Binding-site contacts:
Ligand atom C8 contacts residue ASN154 of chain 4.A at 3.9 Å.
Ligand atom C2 contacts residue ASN154 of chain 4.A at 4.0 Å.
Ligand atom C3 contacts residue THR156 of chain 4.A at 4.0 Å.
Ligand atom C1 contacts residue THR156 of chain 4.A at 3.4 Å.
Ligand atom C2 contacts residue THR156 of chain 4.A at 3.9 Å.
Ligand atom O5 contacts residue ASN154 of chain 4.A at 4.0 Å.
Ligand atom O5 contacts residue THR156 of chain 4.A at 4.2 Å.
Ligand atom C7 contacts residue ASN154 of chain 4.A at 3.5 Å.
Ligand atom N2 contacts residue THR156 of chain 4.A at 3.8 Å.
Ligand atom O7 contacts residue ASN154 of chain 4.A at 3.3 Å (h-bond).
Ligand atom N2 contacts residue ASN154 of chain 4.A at 3.8 Å.
Ligand atom C1 contacts residue MET151 of chain 4.A at 4.4 Å (hydrophobic).
Ligand atom O7 contacts residue GLY150 of chain 4.A at 3.4 Å (h-bond).
Ligand atom C7 contacts residue GLY150 of chain 4.A at 4.3 Å.
Ligand atom C5 contacts residue THR156 of chain 4.A at 4.3 Å.
Ligand atom C1 contacts residue ASN154 of chain 4.A at 3.0 Å.

Sequence of chain 4.A:
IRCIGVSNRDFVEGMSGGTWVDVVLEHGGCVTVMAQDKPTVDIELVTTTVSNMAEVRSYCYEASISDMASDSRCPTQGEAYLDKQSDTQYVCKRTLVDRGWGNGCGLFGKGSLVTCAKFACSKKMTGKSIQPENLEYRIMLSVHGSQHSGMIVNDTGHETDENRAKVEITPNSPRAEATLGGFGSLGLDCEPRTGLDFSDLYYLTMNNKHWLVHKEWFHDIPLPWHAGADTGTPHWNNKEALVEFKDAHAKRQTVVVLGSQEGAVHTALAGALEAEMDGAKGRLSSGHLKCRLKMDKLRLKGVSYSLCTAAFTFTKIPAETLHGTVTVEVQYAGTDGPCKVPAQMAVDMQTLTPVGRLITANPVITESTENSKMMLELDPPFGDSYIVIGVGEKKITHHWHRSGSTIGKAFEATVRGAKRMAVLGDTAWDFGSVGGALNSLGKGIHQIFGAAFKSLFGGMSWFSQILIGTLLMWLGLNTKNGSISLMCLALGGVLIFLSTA

A protein and the small-molecule ligand that binds it are described below.
Small molecule (SMILES): CC(=O)N[C@H]1[C@H](O[C@H]2[C@H](O)[C@@H](NC(C)=O)CO[C@@H]2CO)O[C@H](CO)[C@@H](O)[C@@H]1O